Binding-site contacts:
Ligand atom C25 contacts residue THR203 of chain 1.A at 2.7 Å.
Ligand atom C28 contacts residue ZN1 of chain 1.B at 2.9 Å.
Ligand atom C41 contacts residue ILE210 of chain 1.A at 3.3 Å (hydrophobic).
Ligand atom N8 contacts residue PHE204 of chain 1.A at 2.8 Å (h-bond).
Ligand atom N1 contacts residue ASP254 of chain 1.A at 3.3 Å (salt-bridge).
Ligand atom C30 contacts residue ZN1 of chain 1.B at 3.1 Å.
Ligand atom F33 contacts residue LEU31 of chain 1.A at 3.6 Å.
Ligand atom C30 contacts residue HIS91 of chain 1.A at 3.4 Å.
Ligand atom C41 contacts residue GLY222 of chain 1.A at 3.5 Å.
Ligand atom C25 contacts residue PHE204 of chain 1.A at 3.2 Å (hydrophobic).
Ligand atom C3 contacts residue THR203 of chain 1.A at 3.4 Å.
Ligand atom C40 contacts residue GLY222 of chain 1.A at 3.5 Å.
Ligand atom C35 contacts residue GLY222 of chain 1.A at 3.5 Å.
Ligand atom C26 contacts residue ZN1 of chain 1.B at 2.8 Å.
Ligand atom C37 contacts residue SER223 of chain 1.A at 3.6 Å.
Ligand atom C21 contacts residue PHE206 of chain 1.A at 3.6 Å (hydrophobic).
Ligand atom C30 contacts residue GLU90 of chain 1.A at 3.3 Å.
Ligand atom C3 contacts residue PHE204 of chain 1.A at 3.1 Å (hydrophobic).
Ligand atom C32 contacts residue MET75 of chain 1.A at 3.3 Å (hydrophobic).
Ligand atom C36 contacts residue ILE210 of chain 1.A at 3.6 Å (hydrophobic).
Ligand atom O18 contacts residue PHE173 of chain 1.A at 3.6 Å.
Ligand atom C38 contacts residue SER223 of chain 1.A at 3.6 Å.
Ligand atom O27 contacts residue HIS250 of chain 1.A at 2.9 Å (h-bond).
Ligand atom O27 contacts residue THR203 of chain 1.A at 2.7 Å (h-bond).
Ligand atom O27 contacts residue ASP254 of chain 1.A at 3.1 Å (salt-bridge).
Ligand atom C28 contacts residue ASP254 of chain 1.A at 3.1 Å.
Ligand atom N29 contacts residue GLU90 of chain 1.A at 2.7 Å (salt-bridge).
Ligand atom N29 contacts residue HIS91 of chain 1.A at 3.0 Å (h-bond).
Ligand atom F33 contacts residue THR203 of chain 1.A at 3.2 Å.
Ligand atom C4 contacts residue PHE204 of chain 1.A at 3.0 Å (hydrophobic).
Ligand atom C26 contacts residue THR203 of chain 1.A at 3.6 Å.
Ligand atom C36 contacts residue GLY222 of chain 1.A at 3.5 Å.
Ligand atom C26 contacts residue ASP254 of chain 1.A at 2.9 Å.
Ligand atom N29 contacts residue ZN1 of chain 1.B at 2.2 Å.
Ligand atom C32 contacts residue GLU90 of chain 1.A at 3.5 Å.
Ligand atom N29 contacts residue ASP254 of chain 1.A at 3.3 Å (salt-bridge).
Ligand atom C7 contacts residue PHE204 of chain 1.A at 3.5 Å (hydrophobic).
Ligand atom O27 contacts residue ZN1 of chain 1.B at 2.2 Å.
Ligand atom C44 contacts residue GLY222 of chain 1.A at 3.2 Å.
Ligand atom C28 contacts residue GLU90 of chain 1.A at 3.3 Å.

This small molecule binds to this protein.
Small molecule (SMILES): Cc1cc(C#Cc2ccc(CN3CCOCC3)cc2)ccc1C(=O)NC[C@H]1C[C@@H](NC(=O)[C@@H]2C[C@H](F)CN2)CN1C(=O)C1CC1

Sequence of chain 1.A:
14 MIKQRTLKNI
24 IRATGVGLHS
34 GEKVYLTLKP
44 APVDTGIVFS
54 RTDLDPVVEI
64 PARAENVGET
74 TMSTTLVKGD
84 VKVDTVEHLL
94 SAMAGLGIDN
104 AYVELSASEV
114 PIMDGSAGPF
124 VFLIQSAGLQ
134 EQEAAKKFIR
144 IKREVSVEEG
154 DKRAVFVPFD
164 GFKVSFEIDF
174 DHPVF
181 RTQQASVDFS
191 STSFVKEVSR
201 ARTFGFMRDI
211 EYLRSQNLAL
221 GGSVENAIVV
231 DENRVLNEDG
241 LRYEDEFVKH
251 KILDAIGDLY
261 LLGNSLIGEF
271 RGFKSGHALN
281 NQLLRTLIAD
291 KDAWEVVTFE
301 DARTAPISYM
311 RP